Binding-site contacts:
Ligand atom N2 contacts residue ASN16 of chain 1.A at 3.8 Å.
Ligand atom C6 contacts residue ASN16 of chain 1.A at 3.7 Å.
Ligand atom O7 contacts residue GLU6 of chain 1.A at 4.4 Å.
Ligand atom C8 contacts residue ARG22 of chain 1.A at 3.6 Å.
Ligand atom O5 contacts residue VAL20 of chain 1.A at 4.3 Å.
Ligand atom C8 contacts residue PHE10 of chain 1.A at 4.0 Å (hydrophobic).
Ligand atom O3 contacts residue ASN16 of chain 1.A at 4.2 Å.
Ligand atom C4 contacts residue VAL21 of chain 1.A at 4.2 Å (hydrophobic).
Ligand atom O5 contacts residue ARG22 of chain 1.A at 4.4 Å.
Ligand atom O7 contacts residue THR5 of chain 1.A at 4.0 Å.
Ligand atom C7 contacts residue VAL21 of chain 1.A at 4.3 Å (hydrophobic).
Ligand atom C6 contacts residue GLY19 of chain 1.A at 4.0 Å.
Ligand atom C4 contacts residue ASN16 of chain 1.A at 3.6 Å.
Ligand atom C1 contacts residue VAL21 of chain 1.A at 3.2 Å (hydrophobic).
Ligand atom N2 contacts residue VAL21 of chain 1.A at 3.2 Å (h-bond).
Ligand atom O6 contacts residue VAL20 of chain 1.A at 2.9 Å (h-bond).
Ligand atom C6 contacts residue VAL20 of chain 1.A at 4.2 Å (hydrophobic).
Ligand atom C6 contacts residue VAL21 of chain 1.A at 3.9 Å (hydrophobic).
Ligand atom O6 contacts residue ASN16 of chain 1.A at 3.0 Å (h-bond).
Ligand atom C2 contacts residue ASN16 of chain 1.A at 2.8 Å.
Ligand atom C3 contacts residue ASN16 of chain 1.A at 3.7 Å.
Ligand atom C2 contacts residue VAL21 of chain 1.A at 3.7 Å (hydrophobic).
Ligand atom C7 contacts residue THR5 of chain 1.A at 4.3 Å.
Ligand atom C6 contacts residue ARG22 of chain 1.A at 3.8 Å.
Ligand atom N2 contacts residue ARG22 of chain 1.A at 3.9 Å.
Ligand atom C5 contacts residue VAL21 of chain 1.A at 3.0 Å (hydrophobic).
Ligand atom C5 contacts residue ASN16 of chain 1.A at 3.3 Å.
Ligand atom O5 contacts residue VAL21 of chain 1.A at 2.2 Å (h-bond).
Ligand atom O6 contacts residue GLY19 of chain 1.A at 2.9 Å.
Ligand atom O5 contacts residue ASN16 of chain 1.A at 2.4 Å (h-bond).
Ligand atom C8 contacts residue SER23 of chain 1.A at 3.6 Å.
Ligand atom C3 contacts residue VAL21 of chain 1.A at 4.3 Å (hydrophobic).
Ligand atom O6 contacts residue VAL21 of chain 1.A at 3.4 Å (h-bond).
Ligand atom C1 contacts residue ASN16 of chain 1.A at 1.4 Å.
Ligand atom C7 contacts residue ARG22 of chain 1.A at 4.3 Å.

Sequence of chain 1.A:
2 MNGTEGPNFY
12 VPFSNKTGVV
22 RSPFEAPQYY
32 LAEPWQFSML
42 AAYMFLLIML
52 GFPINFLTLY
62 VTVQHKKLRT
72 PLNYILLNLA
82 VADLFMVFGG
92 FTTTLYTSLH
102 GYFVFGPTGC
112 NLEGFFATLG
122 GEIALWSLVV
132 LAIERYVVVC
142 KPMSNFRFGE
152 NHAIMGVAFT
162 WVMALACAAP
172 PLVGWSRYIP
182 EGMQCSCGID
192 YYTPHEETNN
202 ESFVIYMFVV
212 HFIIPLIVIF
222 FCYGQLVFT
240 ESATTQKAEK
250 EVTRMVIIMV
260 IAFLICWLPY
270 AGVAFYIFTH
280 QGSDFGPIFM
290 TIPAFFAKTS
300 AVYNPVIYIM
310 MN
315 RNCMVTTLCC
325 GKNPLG

The protein below binds the small molecule below.
Small molecule (SMILES): CC(=O)N[C@H]1[C@H](O[C@H]2[C@H](O)[C@@H](NC(C)=O)CO[C@@H]2CO)O[C@H](CO)[C@@H](O[C@H]2O[C@H](CO)[C@@H](O)[C@H](O)[C@@H]2O)[C@@H]1O